Sequence of chain 1.A:
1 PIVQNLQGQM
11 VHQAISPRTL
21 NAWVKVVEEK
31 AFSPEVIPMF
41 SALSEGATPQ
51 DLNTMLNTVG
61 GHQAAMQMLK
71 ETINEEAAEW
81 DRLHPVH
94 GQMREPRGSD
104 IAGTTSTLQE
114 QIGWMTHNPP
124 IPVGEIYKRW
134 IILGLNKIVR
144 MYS

The protein below binds the small molecule below.
Small molecule (SMILES): CCc1cc(-c2ccc(C)o2)n(-c2ccc3c(c2)nc(-c2cc(C(=O)O)ccc2O)n3Cc2ccc(=O)[nH]c2)n1

Binding-site contacts:
Ligand atom C28 contacts residue VAL36 of chain 1.A at 3.8 Å (hydrophobic).
Ligand atom C07 contacts residue VAL27 of chain 1.A at 3.4 Å (hydrophobic).
Ligand atom N05 contacts residue PHE32 of chain 1.A at 3.0 Å (h-bond).
Ligand atom C28 contacts residue SER33 of chain 1.A at 3.6 Å.
Ligand atom C26 contacts residue VAL59 of chain 1.A at 3.8 Å (hydrophobic).
Ligand atom N14 contacts residue PHE32 of chain 1.A at 3.6 Å.
Ligand atom C08 contacts residue HIS62 of chain 1.A at 3.8 Å.
Ligand atom C27 contacts residue PHE32 of chain 1.A at 3.8 Å (hydrophobic).
Ligand atom C27 contacts residue SER33 of chain 1.A at 3.4 Å.
Ligand atom C10 contacts residue PHE32 of chain 1.A at 3.3 Å (hydrophobic).
Ligand atom C34 contacts residue PHE32 of chain 1.A at 3.8 Å (hydrophobic).
Ligand atom O25 contacts residue ILE141 of chain 1.A at 3.7 Å.
Ligand atom C22 contacts residue HIS62 of chain 1.A at 3.6 Å.
Ligand atom C23 contacts residue VAL59 of chain 1.A at 3.5 Å (hydrophobic).
Ligand atom O39 contacts residue TYR145 of chain 1.A at 3.8 Å.
Ligand atom N14 contacts residue TYR145 of chain 1.A at 3.7 Å.
Ligand atom O37 contacts residue HIS62 of chain 1.A at 3.3 Å.
Ligand atom C09 contacts residue HIS62 of chain 1.A at 3.4 Å.
Ligand atom C26 contacts residue MET66 of chain 1.A at 3.7 Å (hydrophobic).
Ligand atom C08 contacts residue ALA31 of chain 1.A at 3.6 Å (hydrophobic).
Ligand atom C29 contacts residue HIS62 of chain 1.A at 3.7 Å.
Ligand atom N12 contacts residue HIS62 of chain 1.A at 3.4 Å.
Ligand atom C33 contacts residue PHE32 of chain 1.A at 3.7 Å (hydrophobic).
Ligand atom C03 contacts residue ILE141 of chain 1.A at 3.9 Å (hydrophobic).
Ligand atom C01 contacts residue ILE141 of chain 1.A at 3.8 Å (hydrophobic).
Ligand atom C23 contacts residue HIS62 of chain 1.A at 3.6 Å.
Ligand atom C28 contacts residue VAL142 of chain 1.A at 3.6 Å (hydrophobic).
Ligand atom C22 contacts residue ALA65 of chain 1.A at 3.8 Å (hydrophobic).
Ligand atom O25 contacts residue LEU138 of chain 1.A at 3.9 Å.
Ligand atom C09 contacts residue PHE32 of chain 1.A at 3.7 Å (hydrophobic).
Ligand atom C01 contacts residue PHE32 of chain 1.A at 3.8 Å (hydrophobic).
Ligand atom C28 contacts residue LEU138 of chain 1.A at 3.7 Å (hydrophobic).
Ligand atom C24 contacts residue VAL59 of chain 1.A at 3.9 Å (hydrophobic).
Ligand atom C27 contacts residue VAL36 of chain 1.A at 3.8 Å (hydrophobic).
Ligand atom C07 contacts residue ALA31 of chain 1.A at 3.6 Å (hydrophobic).
Ligand atom C16 contacts residue TYR145 of chain 1.A at 3.7 Å (hydrophobic).
Ligand atom C11 contacts residue PHE32 of chain 1.A at 3.6 Å (hydrophobic).
Ligand atom C02 contacts residue ILE141 of chain 1.A at 3.8 Å (hydrophobic).
Ligand atom C13 contacts residue HIS62 of chain 1.A at 3.8 Å.
Ligand atom C35 contacts residue PHE32 of chain 1.A at 3.7 Å (hydrophobic).